Binding-site contacts:
Ligand atom C5 contacts residue TRP438 of chain 1.A at 3.7 Å (hydrophobic).
Ligand atom C6 contacts residue TRP438 of chain 1.A at 3.9 Å (hydrophobic).
Ligand atom C6 contacts residue GLU445 of chain 1.A at 3.4 Å.
Ligand atom O4 contacts residue TRP438 of chain 1.A at 3.1 Å.
Ligand atom C3 contacts residue TRP438 of chain 1.A at 3.7 Å (hydrophobic).
Ligand atom O3 contacts residue TRP438 of chain 1.A at 3.8 Å.
Ligand atom C4 contacts residue GLU445 of chain 1.A at 3.6 Å.
Ligand atom C2 contacts residue TYR136 of chain 1.A at 3.8 Å (hydrophobic).
Ligand atom O5 contacts residue GOL1 of chain 1.G at 3.4 Å (h-bond).
Ligand atom C1 contacts residue TYR320 of chain 1.A at 3.6 Å (hydrophobic).
Ligand atom C5 contacts residue GLU391 of chain 1.A at 3.0 Å.
Ligand atom C6 contacts residue GOL1 of chain 1.G at 3.8 Å.
Ligand atom F2 contacts residue TYR136 of chain 1.A at 3.8 Å.
Ligand atom O6 contacts residue TRP363 of chain 1.A at 3.8 Å.
Ligand atom C2 contacts residue GLU181 of chain 1.A at 3.8 Å.
Ligand atom C1 contacts residue GOL1 of chain 1.G at 3.4 Å.
Ligand atom C6 contacts residue TYR320 of chain 1.A at 3.3 Å (hydrophobic).
Ligand atom C3 contacts residue GLN34 of chain 1.A at 3.7 Å.
Ligand atom O5 contacts residue GLU391 of chain 1.A at 2.3 Å (salt-bridge).
Ligand atom O4 contacts residue TRP446 of chain 1.A at 3.8 Å.
Ligand atom O4 contacts residue GLN34 of chain 1.A at 2.9 Å (h-bond).
Ligand atom C5 contacts residue TYR320 of chain 1.A at 3.2 Å (hydrophobic).
Ligand atom C6 contacts residue PHE454 of chain 1.A at 3.6 Å (hydrophobic).
Ligand atom C2 contacts residue GLU391 of chain 1.A at 2.3 Å.
Ligand atom O6 contacts residue GOL1 of chain 1.G at 2.6 Å (h-bond).
Ligand atom C1 contacts residue GLU181 of chain 1.A at 3.6 Å.
Ligand atom C4 contacts residue GLU391 of chain 1.A at 3.6 Å.
Ligand atom O3 contacts residue TRP446 of chain 1.A at 2.9 Å (h-bond).
Ligand atom O4 contacts residue GLU445 of chain 1.A at 2.6 Å (salt-bridge).
Ligand atom C1 contacts residue GLU391 of chain 1.A at 1.4 Å.
Ligand atom O3 contacts residue GLN34 of chain 1.A at 2.6 Å (h-bond).
Ligand atom O5 contacts residue TYR320 of chain 1.A at 2.9 Å (h-bond).
Ligand atom F2 contacts residue GLU181 of chain 1.A at 3.8 Å.
Ligand atom F2 contacts residue HIS135 of chain 1.A at 3.1 Å.
Ligand atom F2 contacts residue ASN180 of chain 1.A at 3.0 Å.
Ligand atom C3 contacts residue GLU391 of chain 1.A at 2.9 Å.
Ligand atom O6 contacts residue GLU445 of chain 1.A at 2.6 Å (salt-bridge).
Ligand atom F2 contacts residue GLU391 of chain 1.A at 2.6 Å.
Ligand atom O3 contacts residue HIS135 of chain 1.A at 3.0 Å.
Ligand atom C2 contacts residue GOL1 of chain 1.G at 3.6 Å.

This small molecule binds to this protein.
Small molecule (SMILES): OC[C@H]1O[C@H](O)[C@H](F)[C@@H](O)[C@@H]1O

Sequence of chain 1.A:
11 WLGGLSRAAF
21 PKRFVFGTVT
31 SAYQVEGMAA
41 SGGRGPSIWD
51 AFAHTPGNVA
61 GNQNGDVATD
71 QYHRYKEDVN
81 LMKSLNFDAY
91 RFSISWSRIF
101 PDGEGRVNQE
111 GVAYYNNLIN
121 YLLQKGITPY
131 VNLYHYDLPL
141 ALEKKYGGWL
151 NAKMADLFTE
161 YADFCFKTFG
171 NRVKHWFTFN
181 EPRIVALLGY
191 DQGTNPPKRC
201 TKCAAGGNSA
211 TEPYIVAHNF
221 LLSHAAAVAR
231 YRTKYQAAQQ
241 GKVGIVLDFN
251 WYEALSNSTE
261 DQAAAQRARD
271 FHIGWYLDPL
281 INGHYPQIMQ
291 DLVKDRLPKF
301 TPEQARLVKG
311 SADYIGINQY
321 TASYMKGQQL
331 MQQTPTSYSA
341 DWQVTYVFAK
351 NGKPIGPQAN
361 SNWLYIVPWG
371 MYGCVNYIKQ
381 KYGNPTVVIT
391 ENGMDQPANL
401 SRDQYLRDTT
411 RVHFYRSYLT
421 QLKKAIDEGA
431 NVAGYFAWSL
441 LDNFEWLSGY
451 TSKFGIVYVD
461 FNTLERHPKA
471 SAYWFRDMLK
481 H